Binding-site contacts:
Ligand atom N2 contacts residue GLN566 of chain 1.B at 3.8 Å.
Ligand atom C7 contacts residue PRO565 of chain 1.B at 4.4 Å (hydrophobic).
Ligand atom O5 contacts residue GLN566 of chain 1.B at 4.4 Å.
Ligand atom O5 contacts residue ASN317 of chain 1.B at 2.3 Å (h-bond).
Ligand atom O7 contacts residue ILE318 of chain 1.B at 4.2 Å.
Ligand atom C8 contacts residue PRO316 of chain 1.B at 3.5 Å (hydrophobic).
Ligand atom N2 contacts residue ASN317 of chain 1.B at 3.0 Å (h-bond).
Ligand atom N2 contacts residue PRO565 of chain 1.B at 4.3 Å.
Ligand atom C5 contacts residue ASN317 of chain 1.B at 3.6 Å.
Ligand atom C4 contacts residue ASN317 of chain 1.B at 4.2 Å.
Ligand atom C3 contacts residue GLN566 of chain 1.B at 3.9 Å.
Ligand atom C7 contacts residue ASN317 of chain 1.B at 3.3 Å.
Ligand atom C2 contacts residue GLN566 of chain 1.B at 4.2 Å.
Ligand atom C1 contacts residue GLN566 of chain 1.B at 3.8 Å.
Ligand atom C7 contacts residue PRO316 of chain 1.B at 4.3 Å (hydrophobic).
Ligand atom C2 contacts residue ASN317 of chain 1.B at 2.6 Å.
Ligand atom O7 contacts residue ASN317 of chain 1.B at 2.6 Å (h-bond).
Ligand atom C3 contacts residue ASN317 of chain 1.B at 3.9 Å.
Ligand atom C1 contacts residue ASN317 of chain 1.B at 1.4 Å.
Ligand atom C8 contacts residue ASN317 of chain 1.B at 3.9 Å.
Ligand atom C8 contacts residue PRO565 of chain 1.B at 3.5 Å (hydrophobic).
Ligand atom O7 contacts residue PRO316 of chain 1.B at 4.0 Å.

Sequence of chain 1.B:
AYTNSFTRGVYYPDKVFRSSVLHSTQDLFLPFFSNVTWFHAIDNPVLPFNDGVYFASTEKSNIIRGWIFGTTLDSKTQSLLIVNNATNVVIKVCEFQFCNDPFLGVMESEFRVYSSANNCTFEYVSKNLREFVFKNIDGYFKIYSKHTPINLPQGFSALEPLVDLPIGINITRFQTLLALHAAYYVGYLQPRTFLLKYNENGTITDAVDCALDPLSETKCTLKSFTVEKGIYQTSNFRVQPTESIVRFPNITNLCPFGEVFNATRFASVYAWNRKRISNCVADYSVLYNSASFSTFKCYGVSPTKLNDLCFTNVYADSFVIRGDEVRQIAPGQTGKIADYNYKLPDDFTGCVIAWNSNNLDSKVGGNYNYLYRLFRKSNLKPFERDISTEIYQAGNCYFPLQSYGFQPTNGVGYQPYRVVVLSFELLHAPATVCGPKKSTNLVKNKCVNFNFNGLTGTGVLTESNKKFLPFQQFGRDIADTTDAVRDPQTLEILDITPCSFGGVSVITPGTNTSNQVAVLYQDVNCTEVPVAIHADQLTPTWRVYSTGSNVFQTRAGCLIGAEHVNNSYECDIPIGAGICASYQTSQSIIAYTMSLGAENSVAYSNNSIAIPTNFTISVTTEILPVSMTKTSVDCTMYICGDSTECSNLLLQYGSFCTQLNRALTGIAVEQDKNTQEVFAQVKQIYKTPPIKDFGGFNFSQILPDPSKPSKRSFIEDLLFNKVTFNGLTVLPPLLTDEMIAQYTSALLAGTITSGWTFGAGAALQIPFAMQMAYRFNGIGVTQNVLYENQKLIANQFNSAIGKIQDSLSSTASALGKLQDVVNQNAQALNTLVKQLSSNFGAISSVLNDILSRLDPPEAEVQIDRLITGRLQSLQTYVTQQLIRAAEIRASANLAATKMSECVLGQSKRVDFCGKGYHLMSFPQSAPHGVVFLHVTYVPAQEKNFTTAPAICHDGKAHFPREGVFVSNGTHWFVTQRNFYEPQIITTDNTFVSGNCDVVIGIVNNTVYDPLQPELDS

A small-molecule ligand and the protein it binds are described below.
Small molecule (SMILES): CC(=O)N[C@@H]1[C@@H](O)[C@H](O)[C@@H](CO)O[C@H]1O